This small molecule binds to this protein.
Small molecule (SMILES): N[C@H](C(=O)O)[C@H](OCc1ccccc1)C(=O)O

Binding-site contacts:
Ligand atom C6 contacts residue MET311 of chain 1.C at 3.6 Å (hydrophobic).
Ligand atom C5 contacts residue GLY359 of chain 1.C at 3.4 Å.
Ligand atom C2 contacts residue GLY359 of chain 1.C at 3.4 Å.
Ligand atom O1 contacts residue ASP394 of chain 1.C at 2.9 Å (salt-bridge).
Ligand atom O1 contacts residue ARG397 of chain 1.C at 2.9 Å (salt-bridge).
Ligand atom C9 contacts residue THR314 of chain 1.C at 3.3 Å.
Ligand atom C8 contacts residue MET311 of chain 1.C at 3.4 Å (hydrophobic).
Ligand atom C7 contacts residue ASN401 of chain 1.C at 3.7 Å.
Ligand atom O5 contacts residue ARG397 of chain 1.C at 3.2 Å (salt-bridge).
Ligand atom O4 contacts residue THR398 of chain 1.C at 3.5 Å.
Ligand atom C10 contacts residue ARG276 of chain 1.C at 4.3 Å.
Ligand atom O3 contacts residue THR398 of chain 1.C at 3.8 Å.
Ligand atom O4 contacts residue ASN401 of chain 1.C at 2.3 Å (h-bond).
Ligand atom N contacts residue ARG276 of chain 1.C at 2.8 Å (salt-bridge).
Ligand atom C10 contacts residue ASN401 of chain 1.C at 3.3 Å.
Ligand atom C11 contacts residue ASN401 of chain 1.C at 4.1 Å.
Ligand atom O3 contacts residue SER277 of chain 1.C at 3.9 Å.
Ligand atom O5 contacts residue THR314 of chain 1.C at 2.3 Å (h-bond).
Ligand atom C11 contacts residue THR314 of chain 1.C at 3.9 Å.
Ligand atom C7 contacts residue THR398 of chain 1.C at 3.4 Å.
Ligand atom C5 contacts residue MET362 of chain 1.C at 4.2 Å (hydrophobic).
Ligand atom C7 contacts residue ASP394 of chain 1.C at 3.7 Å.
Ligand atom C10 contacts residue SER278 of chain 1.C at 3.6 Å.
Ligand atom C8 contacts residue MET362 of chain 1.C at 4.4 Å (hydrophobic).
Ligand atom C5 contacts residue ALA358 of chain 1.C at 3.7 Å (hydrophobic).
Ligand atom N contacts residue THR398 of chain 1.C at 3.0 Å (h-bond).
Ligand atom O3 contacts residue SER278 of chain 1.C at 2.9 Å (h-bond).
Ligand atom C8 contacts residue ALA358 of chain 1.C at 4.0 Å (hydrophobic).
Ligand atom C5 contacts residue MET311 of chain 1.C at 4.4 Å (hydrophobic).
Ligand atom C9 contacts residue ASP394 of chain 1.C at 3.7 Å.
Ligand atom C11 contacts residue ASP394 of chain 1.C at 4.2 Å.
Ligand atom C2 contacts residue ALA358 of chain 1.C at 4.2 Å (hydrophobic).
Ligand atom O1 contacts residue THR314 of chain 1.C at 4.4 Å.
Ligand atom N contacts residue ASP394 of chain 1.C at 2.9 Å (salt-bridge).
Ligand atom C7 contacts residue ARG276 of chain 1.C at 4.1 Å.
Ligand atom O5 contacts residue ASN401 of chain 1.C at 4.2 Å.
Ligand atom C10 contacts residue THR398 of chain 1.C at 3.5 Å.
Ligand atom O3 contacts residue ARG276 of chain 1.C at 3.9 Å.
Ligand atom O4 contacts residue SER278 of chain 1.C at 3.2 Å.
Ligand atom C9 contacts residue ARG397 of chain 1.C at 3.3 Å.

Sequence of chain 1.C:
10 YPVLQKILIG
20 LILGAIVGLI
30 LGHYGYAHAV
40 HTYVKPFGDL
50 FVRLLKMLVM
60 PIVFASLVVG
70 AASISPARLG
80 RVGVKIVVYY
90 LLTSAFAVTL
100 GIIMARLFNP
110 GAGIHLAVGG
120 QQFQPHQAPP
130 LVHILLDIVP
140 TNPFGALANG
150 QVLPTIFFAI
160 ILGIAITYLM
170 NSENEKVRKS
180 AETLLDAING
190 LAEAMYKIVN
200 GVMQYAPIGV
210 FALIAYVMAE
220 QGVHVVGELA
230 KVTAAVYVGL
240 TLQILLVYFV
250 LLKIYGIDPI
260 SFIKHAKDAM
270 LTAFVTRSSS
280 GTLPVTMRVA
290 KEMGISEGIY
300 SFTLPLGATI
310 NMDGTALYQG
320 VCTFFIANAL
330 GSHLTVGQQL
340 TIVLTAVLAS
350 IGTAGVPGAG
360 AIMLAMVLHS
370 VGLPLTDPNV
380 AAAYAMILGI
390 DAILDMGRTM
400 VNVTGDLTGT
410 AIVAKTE